Sequence of chain 1.A:
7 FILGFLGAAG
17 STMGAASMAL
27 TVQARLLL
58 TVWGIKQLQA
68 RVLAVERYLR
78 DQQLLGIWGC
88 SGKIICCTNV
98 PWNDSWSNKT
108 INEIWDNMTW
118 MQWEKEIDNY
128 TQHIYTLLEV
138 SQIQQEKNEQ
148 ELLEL

This small molecule binds to this protein.
Small molecule (SMILES): CC(=O)N[C@@H]1[C@@H](O)[C@H](O)[C@@H](CO)O[C@H]1O

Binding-site contacts:
Ligand atom O7 contacts residue ASN126 of chain 1.A at 3.8 Å.
Ligand atom C4 contacts residue ASN126 of chain 1.A at 4.2 Å.
Ligand atom C8 contacts residue ASN126 of chain 1.A at 3.6 Å.
Ligand atom C7 contacts residue ASN126 of chain 1.A at 3.3 Å.
Ligand atom O5 contacts residue ASN126 of chain 1.A at 2.4 Å (h-bond).
Ligand atom O7 contacts residue TYR127 of chain 1.A at 3.9 Å.
Ligand atom N2 contacts residue ASN126 of chain 1.A at 2.7 Å (h-bond).
Ligand atom C8 contacts residue LYS122 of chain 1.A at 4.3 Å.
Ligand atom C5 contacts residue ASN126 of chain 1.A at 3.7 Å.
Ligand atom C1 contacts residue ASN126 of chain 1.A at 1.4 Å.
Ligand atom C3 contacts residue ASN126 of chain 1.A at 3.8 Å.
Ligand atom C8 contacts residue GLU123 of chain 1.A at 3.1 Å.
Ligand atom C2 contacts residue ASN126 of chain 1.A at 2.5 Å.
Ligand atom C7 contacts residue GLU123 of chain 1.A at 4.4 Å.